Binding-site contacts:
Ligand atom C5 contacts residue ASN284 of chain 1.A at 2.8 Å.
Ligand atom C3 contacts residue ASN284 of chain 1.A at 3.3 Å.
Ligand atom O3 contacts residue ASN284 of chain 1.A at 4.1 Å.
Ligand atom C1 contacts residue ASN284 of chain 1.A at 1.4 Å.
Ligand atom N2 contacts residue ASN284 of chain 1.A at 3.7 Å.
Ligand atom O6 contacts residue ASN284 of chain 1.A at 4.2 Å.
Ligand atom C2 contacts residue ASN284 of chain 1.A at 2.5 Å.
Ligand atom C7 contacts residue ASN284 of chain 1.A at 4.4 Å.
Ligand atom O4 contacts residue ASN284 of chain 1.A at 4.4 Å.
Ligand atom C4 contacts residue ASN284 of chain 1.A at 3.0 Å.
Ligand atom O5 contacts residue ASN284 of chain 1.A at 2.4 Å (h-bond).
Ligand atom C6 contacts residue ASN284 of chain 1.A at 2.9 Å.

The small molecule below binds the protein below.
Small molecule (SMILES): CC(=O)N[C@@H]1[C@@H](O)[C@H](O)[C@@H](CO)O[C@H]1O

Sequence of chain 1.A:
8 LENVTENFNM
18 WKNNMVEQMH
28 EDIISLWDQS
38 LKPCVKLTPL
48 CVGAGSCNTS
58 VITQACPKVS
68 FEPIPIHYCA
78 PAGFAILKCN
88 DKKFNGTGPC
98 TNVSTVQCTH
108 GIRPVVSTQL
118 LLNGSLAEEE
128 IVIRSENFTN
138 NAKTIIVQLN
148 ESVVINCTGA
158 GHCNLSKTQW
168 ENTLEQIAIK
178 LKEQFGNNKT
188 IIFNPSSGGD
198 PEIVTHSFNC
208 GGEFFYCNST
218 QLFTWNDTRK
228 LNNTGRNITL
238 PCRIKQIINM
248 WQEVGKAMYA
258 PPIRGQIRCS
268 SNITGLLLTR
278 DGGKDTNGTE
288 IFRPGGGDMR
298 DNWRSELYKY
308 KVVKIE